A small-molecule ligand and the protein it binds are described below.
Small molecule (SMILES): CSCC[C@H](NC(=O)[C@@H]1CCCN1C(=O)[C@H](CC(C)C)NC(=O)[C@H](CC(C)C)NC(=O)[C@H](CCCCN)NC(=O)[C@H](C)NC(=O)[C@H](CCCCN)NC(=O)[C@@H](N)CCCN=C(N)N)C(=O)N[C@@H](CCC(=O)O)C(=O)N[C@@H](CCC(=O)O)C(=O)N[C@@H](C)C(=O)N[C@@H](CC(C)C)C(=O)N[C@@H](CC(C)C)C(=O)N1CCC[C@H]1C=O

Sequence of chain 3.F:
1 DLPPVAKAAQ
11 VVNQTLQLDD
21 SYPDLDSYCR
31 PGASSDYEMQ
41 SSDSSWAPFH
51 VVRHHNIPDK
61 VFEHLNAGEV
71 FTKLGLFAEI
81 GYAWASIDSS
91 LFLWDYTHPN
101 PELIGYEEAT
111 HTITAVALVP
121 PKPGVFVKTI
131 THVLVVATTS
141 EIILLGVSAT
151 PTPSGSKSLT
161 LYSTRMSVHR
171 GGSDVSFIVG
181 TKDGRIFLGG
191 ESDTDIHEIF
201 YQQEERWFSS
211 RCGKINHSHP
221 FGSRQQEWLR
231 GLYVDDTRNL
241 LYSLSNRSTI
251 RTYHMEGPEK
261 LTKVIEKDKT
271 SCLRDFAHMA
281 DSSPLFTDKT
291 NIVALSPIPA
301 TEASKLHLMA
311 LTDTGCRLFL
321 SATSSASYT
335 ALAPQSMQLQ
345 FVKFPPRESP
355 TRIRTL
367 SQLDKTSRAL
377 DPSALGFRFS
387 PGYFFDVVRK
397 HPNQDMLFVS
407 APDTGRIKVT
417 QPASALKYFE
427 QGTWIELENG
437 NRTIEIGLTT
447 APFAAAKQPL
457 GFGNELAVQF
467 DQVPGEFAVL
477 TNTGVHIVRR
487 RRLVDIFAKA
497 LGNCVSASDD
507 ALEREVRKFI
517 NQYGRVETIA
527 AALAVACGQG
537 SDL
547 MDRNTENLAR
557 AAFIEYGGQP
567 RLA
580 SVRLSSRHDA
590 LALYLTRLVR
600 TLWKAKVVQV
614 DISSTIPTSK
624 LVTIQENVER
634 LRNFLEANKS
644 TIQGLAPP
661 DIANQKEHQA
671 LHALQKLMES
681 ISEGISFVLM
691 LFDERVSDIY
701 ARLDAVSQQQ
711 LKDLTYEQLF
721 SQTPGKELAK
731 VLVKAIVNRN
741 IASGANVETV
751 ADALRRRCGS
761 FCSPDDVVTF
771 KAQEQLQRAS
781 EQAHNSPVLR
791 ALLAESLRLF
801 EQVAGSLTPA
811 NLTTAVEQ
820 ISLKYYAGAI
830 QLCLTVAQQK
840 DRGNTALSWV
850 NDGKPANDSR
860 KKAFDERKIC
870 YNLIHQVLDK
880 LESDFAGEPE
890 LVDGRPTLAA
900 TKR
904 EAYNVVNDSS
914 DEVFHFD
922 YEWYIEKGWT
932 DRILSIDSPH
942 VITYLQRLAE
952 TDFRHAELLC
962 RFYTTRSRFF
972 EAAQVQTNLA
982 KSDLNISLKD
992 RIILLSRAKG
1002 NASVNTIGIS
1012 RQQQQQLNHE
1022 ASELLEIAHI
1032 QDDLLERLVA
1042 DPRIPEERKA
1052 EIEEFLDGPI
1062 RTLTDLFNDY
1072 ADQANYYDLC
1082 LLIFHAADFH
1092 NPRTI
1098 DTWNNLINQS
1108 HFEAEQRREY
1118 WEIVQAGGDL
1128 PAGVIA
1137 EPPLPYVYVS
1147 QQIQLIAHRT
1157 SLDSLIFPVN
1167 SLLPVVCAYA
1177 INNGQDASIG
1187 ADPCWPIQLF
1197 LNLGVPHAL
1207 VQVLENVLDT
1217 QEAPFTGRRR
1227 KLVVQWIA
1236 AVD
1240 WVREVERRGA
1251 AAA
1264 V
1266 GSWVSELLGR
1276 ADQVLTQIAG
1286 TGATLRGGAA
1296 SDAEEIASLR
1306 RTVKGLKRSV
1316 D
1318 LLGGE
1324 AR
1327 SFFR

Sequence of chain 3.D:
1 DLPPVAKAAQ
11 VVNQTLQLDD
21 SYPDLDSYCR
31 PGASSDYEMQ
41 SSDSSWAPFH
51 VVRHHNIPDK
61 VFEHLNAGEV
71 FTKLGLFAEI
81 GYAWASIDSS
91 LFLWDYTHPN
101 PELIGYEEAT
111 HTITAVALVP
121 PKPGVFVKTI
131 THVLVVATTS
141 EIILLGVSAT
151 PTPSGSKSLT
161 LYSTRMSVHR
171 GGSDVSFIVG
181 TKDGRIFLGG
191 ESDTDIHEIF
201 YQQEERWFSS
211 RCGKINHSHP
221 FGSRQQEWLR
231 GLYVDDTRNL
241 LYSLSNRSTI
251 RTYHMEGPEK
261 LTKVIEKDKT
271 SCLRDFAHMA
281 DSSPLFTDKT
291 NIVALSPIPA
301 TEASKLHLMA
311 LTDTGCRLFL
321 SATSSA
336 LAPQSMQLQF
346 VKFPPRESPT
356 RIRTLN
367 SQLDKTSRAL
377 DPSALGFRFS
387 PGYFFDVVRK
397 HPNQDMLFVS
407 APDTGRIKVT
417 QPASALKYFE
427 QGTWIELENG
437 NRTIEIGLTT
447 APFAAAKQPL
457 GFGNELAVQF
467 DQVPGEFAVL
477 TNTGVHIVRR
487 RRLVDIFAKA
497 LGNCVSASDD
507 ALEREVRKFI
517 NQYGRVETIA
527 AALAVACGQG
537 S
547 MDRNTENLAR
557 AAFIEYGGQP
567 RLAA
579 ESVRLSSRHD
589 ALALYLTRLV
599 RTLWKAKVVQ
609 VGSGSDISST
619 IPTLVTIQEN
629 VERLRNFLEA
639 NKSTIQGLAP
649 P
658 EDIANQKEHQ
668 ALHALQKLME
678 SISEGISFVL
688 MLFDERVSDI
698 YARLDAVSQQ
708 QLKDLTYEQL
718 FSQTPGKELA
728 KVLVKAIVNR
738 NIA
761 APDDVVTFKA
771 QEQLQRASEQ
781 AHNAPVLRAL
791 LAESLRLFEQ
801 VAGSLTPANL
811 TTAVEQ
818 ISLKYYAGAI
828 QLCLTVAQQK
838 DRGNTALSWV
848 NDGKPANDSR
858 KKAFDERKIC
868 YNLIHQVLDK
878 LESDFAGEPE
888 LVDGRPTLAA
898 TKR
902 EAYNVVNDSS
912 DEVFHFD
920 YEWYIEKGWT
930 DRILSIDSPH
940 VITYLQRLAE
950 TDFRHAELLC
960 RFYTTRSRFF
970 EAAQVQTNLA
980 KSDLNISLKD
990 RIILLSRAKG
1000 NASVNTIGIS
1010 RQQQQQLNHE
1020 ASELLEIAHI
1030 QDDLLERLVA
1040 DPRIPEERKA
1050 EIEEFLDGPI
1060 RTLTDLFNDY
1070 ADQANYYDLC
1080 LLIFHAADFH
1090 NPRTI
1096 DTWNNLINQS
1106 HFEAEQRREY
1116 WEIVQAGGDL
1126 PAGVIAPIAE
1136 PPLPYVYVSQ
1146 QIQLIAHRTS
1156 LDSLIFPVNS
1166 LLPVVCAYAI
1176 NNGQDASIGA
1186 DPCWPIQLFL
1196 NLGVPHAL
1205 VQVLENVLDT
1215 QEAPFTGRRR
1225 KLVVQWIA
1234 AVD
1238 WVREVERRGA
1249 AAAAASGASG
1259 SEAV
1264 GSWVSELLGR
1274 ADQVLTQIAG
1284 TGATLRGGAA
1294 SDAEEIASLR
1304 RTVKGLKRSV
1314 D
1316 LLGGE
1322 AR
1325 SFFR

Binding-site contacts:
Ligand atom N contacts residue GLU863 of chain 3.D at 1.2 Å (salt-bridge).
Ligand atom CD contacts residue CYS830 of chain 3.D at 1.6 Å (hydrophobic).
Ligand atom C contacts residue ASP855 of chain 3.D at 1.5 Å.
Ligand atom CA contacts residue VAL814 of chain 3.D at 1.5 Å (hydrophobic).
Ligand atom CB contacts residue LEU870 of chain 3.D at 1.5 Å (hydrophobic).
Ligand atom N contacts residue LYS858 of chain 3.D at 1.3 Å (salt-bridge).
Ligand atom CB contacts residue GLU863 of chain 3.D at 1.5 Å.
Ligand atom N contacts residue VAL814 of chain 3.D at 1.3 Å.
Ligand atom CA contacts residue LYS858 of chain 3.D at 1.5 Å.
Ligand atom N contacts residue LYS858 of chain 3.D at 1.2 Å.
Ligand atom N contacts residue LYS858 of chain 3.D at 1.5 Å.
Ligand atom CD contacts residue LYS858 of chain 3.D at 1.4 Å.
Ligand atom CG contacts residue ALA860 of chain 3.D at 1.4 Å (hydrophobic).
Ligand atom NH2 contacts residue LEU829 of chain 3.D at 1.3 Å (h-bond).
Ligand atom CB contacts residue ARG857 of chain 3.D at 1.3 Å.
Ligand atom O contacts residue LEU810 of chain 3.D at 1.2 Å.
Ligand atom NE contacts residue ALA826 of chain 3.D at 1.4 Å (h-bond).
Ligand atom N contacts residue LEU870 of chain 3.D at 0.7 Å.
Ligand atom CD1 contacts residue ALA860 of chain 3.D at 1.5 Å (hydrophobic).
Ligand atom CD contacts residue ARG864 of chain 3.D at 0.6 Å.
Ligand atom CB contacts residue LYS858 of chain 3.D at 1.5 Å.
Ligand atom NZ contacts residue ARG864 of chain 3.D at 1.1 Å.
Ligand atom C contacts residue ASP862 of chain 3.D at 0.9 Å.
Ligand atom NH1 contacts residue LEU829 of chain 3.D at 1.2 Å (h-bond).
Ligand atom O contacts residue ASP855 of chain 3.D at 0.3 Å (salt-bridge).
Ligand atom CD2 contacts residue ALA860 of chain 3.D at 0.9 Å (hydrophobic).
Ligand atom O contacts residue GLU863 of chain 3.D at 1.5 Å.
Ligand atom CA contacts residue LEU870 of chain 3.D at 0.9 Å (hydrophobic).
Ligand atom CB contacts residue LYS859 of chain 3.D at 1.3 Å.
Ligand atom CE contacts residue ARG864 of chain 3.D at 0.4 Å.
Ligand atom CG contacts residue ARG864 of chain 3.D at 1.1 Å.
Ligand atom O contacts residue SER856 of chain 3.D at 1.3 Å.
Ligand atom C contacts residue LYS858 of chain 3.D at 1.6 Å.
Ligand atom O contacts residue ILE866 of chain 3.D at 0.8 Å.
Ligand atom CD2 contacts residue ILE866 of chain 3.D at 1.4 Å (hydrophobic).
Ligand atom CA contacts residue ASP862 of chain 3.D at 1.1 Å.
Ligand atom N contacts residue ASP862 of chain 3.D at 1.2 Å.
Ligand atom CZ contacts residue LEU829 of chain 3.D at 0.9 Å (hydrophobic).
Ligand atom CG contacts residue ILE866 of chain 3.D at 1.1 Å (hydrophobic).
Ligand atom O contacts residue ASP862 of chain 3.D at 1.2 Å.